Binding-site contacts:
Ligand atom C5 contacts residue ASN112 of chain 1.B at 3.5 Å.
Ligand atom O7 contacts residue ASN112 of chain 1.B at 2.5 Å (h-bond).
Ligand atom C7 contacts residue SER54 of chain 1.B at 4.1 Å.
Ligand atom O7 contacts residue SER54 of chain 1.B at 4.3 Å.
Ligand atom C7 contacts residue ASN112 of chain 1.B at 3.2 Å.
Ligand atom C2 contacts residue ASN112 of chain 1.B at 2.5 Å.
Ligand atom C4 contacts residue ASN112 of chain 1.B at 4.1 Å.
Ligand atom N2 contacts residue ASN112 of chain 1.B at 3.2 Å (h-bond).
Ligand atom C8 contacts residue SER54 of chain 1.B at 3.8 Å.
Ligand atom C3 contacts residue ASN112 of chain 1.B at 3.8 Å.
Ligand atom C1 contacts residue ASN112 of chain 1.B at 1.4 Å.
Ligand atom O5 contacts residue ASN112 of chain 1.B at 2.2 Å (h-bond).

The small molecule below binds the protein below.
Small molecule (SMILES): CC(=O)N[C@@H]1[C@@H](O)[C@H](O)[C@@H](CO)O[C@H]1O

Sequence of chain 1.B:
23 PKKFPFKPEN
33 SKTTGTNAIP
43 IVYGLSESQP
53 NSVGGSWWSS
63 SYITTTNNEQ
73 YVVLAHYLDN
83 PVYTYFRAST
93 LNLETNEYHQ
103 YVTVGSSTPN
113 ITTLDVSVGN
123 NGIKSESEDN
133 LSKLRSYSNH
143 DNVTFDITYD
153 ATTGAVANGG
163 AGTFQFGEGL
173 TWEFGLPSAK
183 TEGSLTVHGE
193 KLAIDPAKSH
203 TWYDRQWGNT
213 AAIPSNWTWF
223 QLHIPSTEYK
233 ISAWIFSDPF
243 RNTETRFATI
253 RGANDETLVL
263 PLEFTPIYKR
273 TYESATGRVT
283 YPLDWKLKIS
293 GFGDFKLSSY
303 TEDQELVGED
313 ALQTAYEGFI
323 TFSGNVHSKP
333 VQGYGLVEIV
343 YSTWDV